Binding-site contacts:
Ligand atom C16 contacts residue TYR418 of chain 1.A at 3.5 Å (hydrophobic).
Ligand atom C13 contacts residue ILE201 of chain 1.A at 3.6 Å (hydrophobic).
Ligand atom C12 contacts residue PHE268 of chain 1.A at 3.6 Å (hydrophobic).
Ligand atom C17 contacts residue TYR414 of chain 1.A at 3.4 Å (hydrophobic).
Ligand atom C9 contacts residue LEU257 of chain 1.A at 3.7 Å (hydrophobic).
Ligand atom C13 contacts residue ASN251 of chain 1.A at 3.7 Å.
Ligand atom C7 contacts residue PHE268 of chain 1.A at 3.7 Å (hydrophobic).
Ligand atom C14 contacts residue VAL200 of chain 1.A at 3.5 Å (hydrophobic).
Ligand atom C15 contacts residue VAL200 of chain 1.A at 3.7 Å (hydrophobic).
Ligand atom N2 contacts residue MET196 of chain 1.A at 3.5 Å.
Ligand atom O1 contacts residue LEU248 of chain 1.A at 3.8 Å.
Ligand atom C14 contacts residue MET196 of chain 1.A at 3.9 Å (hydrophobic).
Ligand atom C9 contacts residue PHE268 of chain 1.A at 3.7 Å (hydrophobic).
Ligand atom C13 contacts residue LEU248 of chain 1.A at 3.9 Å (hydrophobic).
Ligand atom C15 contacts residue TYR418 of chain 1.A at 3.4 Å (hydrophobic).
Ligand atom C8 contacts residue ALA193 of chain 1.A at 3.0 Å (hydrophobic).
Ligand atom C19 contacts residue VAL200 of chain 1.A at 3.8 Å (hydrophobic).
Ligand atom C8 contacts residue GLY197 of chain 1.A at 3.6 Å.
Ligand atom C8 contacts residue PHE268 of chain 1.A at 3.7 Å (hydrophobic).
Ligand atom O1 contacts residue ASN251 of chain 1.A at 3.1 Å (h-bond).
Ligand atom C16 contacts residue TYR414 of chain 1.A at 3.6 Å (hydrophobic).
Ligand atom C18 contacts residue LEU387 of chain 1.A at 3.5 Å (hydrophobic).
Ligand atom C13 contacts residue VAL280 of chain 1.A at 3.9 Å (hydrophobic).
Ligand atom C17 contacts residue ALA417 of chain 1.A at 3.5 Å (hydrophobic).
Ligand atom C13 contacts residue TYR276 of chain 1.A at 3.7 Å (hydrophobic).
Ligand atom O2 contacts residue GLN270 of chain 1.A at 3.1 Å (h-bond).
Ligand atom N2 contacts residue THR267 of chain 1.A at 3.7 Å.
Ligand atom C1 contacts residue VAL281 of chain 1.A at 3.7 Å (hydrophobic).
Ligand atom C16 contacts residue ALA417 of chain 1.A at 3.5 Å (hydrophobic).
Ligand atom C11 contacts residue PHE268 of chain 1.A at 3.6 Å (hydrophobic).
Ligand atom O1 contacts residue PHE268 of chain 1.A at 3.4 Å.
Ligand atom C2 contacts residue LEU387 of chain 1.A at 3.9 Å (hydrophobic).
Ligand atom C7 contacts residue GLY197 of chain 1.A at 3.7 Å.
Ligand atom C10 contacts residue PHE268 of chain 1.A at 3.6 Å (hydrophobic).
Ligand atom C18 contacts residue TYR414 of chain 1.A at 3.6 Å (hydrophobic).
Ligand atom O2 contacts residue PHE268 of chain 1.A at 3.8 Å.
Ligand atom C17 contacts residue LEU387 of chain 1.A at 3.6 Å (hydrophobic).
Ligand atom C1 contacts residue ASN388 of chain 1.A at 3.4 Å.
Ligand atom C9 contacts residue LEU248 of chain 1.A at 3.7 Å (hydrophobic).
Ligand atom C7 contacts residue ALA193 of chain 1.A at 3.9 Å (hydrophobic).

Sequence of chain 1.A:
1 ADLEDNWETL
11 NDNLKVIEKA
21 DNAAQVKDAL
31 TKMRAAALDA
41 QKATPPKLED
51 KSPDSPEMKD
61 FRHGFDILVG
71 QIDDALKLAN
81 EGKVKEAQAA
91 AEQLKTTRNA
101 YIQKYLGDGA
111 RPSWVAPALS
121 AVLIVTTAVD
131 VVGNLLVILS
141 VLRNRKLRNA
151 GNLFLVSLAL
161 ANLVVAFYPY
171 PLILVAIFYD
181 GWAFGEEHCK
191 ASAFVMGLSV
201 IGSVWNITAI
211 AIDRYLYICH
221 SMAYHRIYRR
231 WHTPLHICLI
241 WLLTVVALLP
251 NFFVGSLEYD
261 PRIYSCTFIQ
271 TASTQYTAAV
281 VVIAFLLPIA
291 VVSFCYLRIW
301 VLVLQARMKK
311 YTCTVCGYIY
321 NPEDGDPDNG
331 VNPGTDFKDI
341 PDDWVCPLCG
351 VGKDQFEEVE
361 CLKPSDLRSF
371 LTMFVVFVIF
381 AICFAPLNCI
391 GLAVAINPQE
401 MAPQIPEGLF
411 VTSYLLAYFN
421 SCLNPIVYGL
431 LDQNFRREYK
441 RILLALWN

The protein below binds the small molecule below.
Small molecule (SMILES): COc1ccc2[nH]c(-c3ccccc3)c(CCNC(C)=O)c2c1